This protein binds this small molecule.
Small molecule (SMILES): CC(=O)N[C@H]1[C@H](O[C@H]2[C@H](O)[C@@H](NC(C)=O)CO[C@@H]2CO)O[C@H](CO)[C@@H](O)[C@@H]1O

Sequence of chain 7.A:
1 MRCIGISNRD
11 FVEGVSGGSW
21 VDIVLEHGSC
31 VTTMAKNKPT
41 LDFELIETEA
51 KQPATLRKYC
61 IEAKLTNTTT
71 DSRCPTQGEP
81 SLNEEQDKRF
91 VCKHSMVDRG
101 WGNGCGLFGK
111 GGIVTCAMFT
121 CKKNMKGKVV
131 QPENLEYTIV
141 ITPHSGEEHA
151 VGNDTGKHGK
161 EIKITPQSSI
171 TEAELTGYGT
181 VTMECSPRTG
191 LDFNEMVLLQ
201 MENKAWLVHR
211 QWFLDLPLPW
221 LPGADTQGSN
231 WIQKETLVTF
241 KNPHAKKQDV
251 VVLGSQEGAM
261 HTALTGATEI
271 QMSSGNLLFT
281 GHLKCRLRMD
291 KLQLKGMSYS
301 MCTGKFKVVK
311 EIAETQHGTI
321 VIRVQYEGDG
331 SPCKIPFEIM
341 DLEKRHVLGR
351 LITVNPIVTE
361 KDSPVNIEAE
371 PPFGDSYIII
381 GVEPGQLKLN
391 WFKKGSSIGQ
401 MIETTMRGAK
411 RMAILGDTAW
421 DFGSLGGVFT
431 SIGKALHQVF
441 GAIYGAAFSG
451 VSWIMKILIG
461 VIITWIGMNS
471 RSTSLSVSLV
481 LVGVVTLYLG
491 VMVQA

Binding-site contacts:
Ligand atom C1 contacts residue THR155 of chain 7.A at 3.3 Å.
Ligand atom O7 contacts residue HIS149 of chain 7.A at 3.3 Å.
Ligand atom C8 contacts residue ASN153 of chain 7.A at 4.4 Å.
Ligand atom O5 contacts residue GLY156 of chain 7.A at 4.2 Å.
Ligand atom C1 contacts residue HIS158 of chain 7.A at 4.1 Å.
Ligand atom C4 contacts residue HIS149 of chain 7.A at 3.4 Å.
Ligand atom C5 contacts residue HIS158 of chain 7.A at 4.4 Å.
Ligand atom O4 contacts residue HIS149 of chain 7.A at 4.3 Å.
Ligand atom N2 contacts residue HIS149 of chain 7.A at 4.3 Å.
Ligand atom C3 contacts residue HIS149 of chain 7.A at 4.0 Å.
Ligand atom C2 contacts residue ASN153 of chain 7.A at 2.6 Å.
Ligand atom C3 contacts residue ASN153 of chain 7.A at 3.9 Å.
Ligand atom C1 contacts residue HIS149 of chain 7.A at 3.5 Å.
Ligand atom C6 contacts residue GLY156 of chain 7.A at 4.0 Å.
Ligand atom C8 contacts residue GLY102 of chain 33.A at 3.6 Å.
Ligand atom O5 contacts residue HIS149 of chain 7.A at 3.6 Å.
Ligand atom O5 contacts residue ASN153 of chain 7.A at 2.2 Å (h-bond).
Ligand atom O5 contacts residue HIS158 of chain 7.A at 3.4 Å.
Ligand atom C5 contacts residue ASN153 of chain 7.A at 3.6 Å.
Ligand atom C6 contacts residue HIS158 of chain 7.A at 4.2 Å.
Ligand atom O6 contacts residue HIS158 of chain 7.A at 4.2 Å.
Ligand atom O3 contacts residue HIS149 of chain 7.A at 4.0 Å.
Ligand atom C7 contacts residue HIS149 of chain 7.A at 4.3 Å.
Ligand atom O5 contacts residue THR155 of chain 7.A at 3.4 Å (h-bond).
Ligand atom N2 contacts residue ASN153 of chain 7.A at 3.1 Å (h-bond).
Ligand atom C1 contacts residue ASN153 of chain 7.A at 1.4 Å.
Ligand atom C4 contacts residue ASN153 of chain 7.A at 4.2 Å.
Ligand atom C6 contacts residue HIS149 of chain 7.A at 4.3 Å.
Ligand atom C2 contacts residue HIS149 of chain 7.A at 3.5 Å.
Ligand atom C5 contacts residue GLY156 of chain 7.A at 4.3 Å.
Ligand atom C5 contacts residue HIS149 of chain 7.A at 3.6 Å.
Ligand atom C7 contacts residue ASN153 of chain 7.A at 4.1 Å.
Ligand atom O6 contacts residue HIS149 of chain 7.A at 3.2 Å.
Ligand atom C5 contacts residue THR155 of chain 7.A at 4.0 Å.

Sequence of chain 33.A:
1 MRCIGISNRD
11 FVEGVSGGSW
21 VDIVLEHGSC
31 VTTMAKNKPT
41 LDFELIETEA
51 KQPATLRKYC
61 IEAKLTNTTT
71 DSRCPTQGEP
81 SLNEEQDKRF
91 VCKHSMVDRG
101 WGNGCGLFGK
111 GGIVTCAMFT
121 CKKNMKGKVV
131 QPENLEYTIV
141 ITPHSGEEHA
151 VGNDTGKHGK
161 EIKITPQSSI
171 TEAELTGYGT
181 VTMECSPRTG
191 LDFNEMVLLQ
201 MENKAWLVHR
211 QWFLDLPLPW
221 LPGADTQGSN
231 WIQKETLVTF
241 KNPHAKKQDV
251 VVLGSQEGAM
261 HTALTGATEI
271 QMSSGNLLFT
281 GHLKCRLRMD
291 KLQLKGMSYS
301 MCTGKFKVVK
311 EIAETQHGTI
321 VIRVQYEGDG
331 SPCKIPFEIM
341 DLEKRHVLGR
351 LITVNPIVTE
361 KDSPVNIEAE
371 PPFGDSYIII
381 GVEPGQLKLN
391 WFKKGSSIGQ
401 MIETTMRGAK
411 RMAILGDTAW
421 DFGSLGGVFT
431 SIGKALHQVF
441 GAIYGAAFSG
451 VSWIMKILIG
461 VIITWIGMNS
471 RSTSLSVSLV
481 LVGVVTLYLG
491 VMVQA